Binding-site contacts:
Ligand atom N contacts residue TRP168 of chain 1.A at 3.1 Å.
Ligand atom O contacts residue TRP74 of chain 1.A at 2.5 Å.
Ligand atom OD2 contacts residue ASN166 of chain 1.F at 3.0 Å (h-bond).
Ligand atom OD1 contacts residue TRP74 of chain 1.A at 3.4 Å.
Ligand atom CE1 contacts residue GLY70 of chain 1.A at 3.2 Å.
Ligand atom CB contacts residue ASN78 of chain 1.A at 3.4 Å.
Ligand atom C contacts residue TRP74 of chain 1.A at 3.2 Å (hydrophobic).
Ligand atom OG contacts residue ARG98 of chain 1.A at 2.8 Å (salt-bridge).
Ligand atom OD1 contacts residue TYR186 of chain 1.F at 2.8 Å (h-bond).
Ligand atom O contacts residue TYR160 of chain 1.A at 3.5 Å.
Ligand atom N contacts residue TYR172 of chain 1.A at 3.5 Å (h-bond).
Ligand atom CA contacts residue TRP74 of chain 1.A at 3.3 Å (hydrophobic).
Ligand atom CB contacts residue TRP168 of chain 1.A at 3.5 Å (hydrophobic).
Ligand atom NE2 contacts residue ILE64 of chain 1.A at 3.3 Å.
Ligand atom CE1 contacts residue ALA232 of chain 1.F at 3.3 Å (hydrophobic).
Ligand atom CB contacts residue GLU164 of chain 1.A at 3.2 Å.
Ligand atom CA contacts residue TYR157 of chain 1.A at 3.3 Å (hydrophobic).
Ligand atom CB contacts residue TRP148 of chain 1.A at 3.5 Å (hydrophobic).
Ligand atom CG contacts residue ARG98 of chain 1.A at 3.4 Å.
Ligand atom O contacts residue TYR160 of chain 1.A at 2.8 Å (h-bond).
Ligand atom CG contacts residue TYR100 of chain 1.A at 3.2 Å (hydrophobic).
Ligand atom C contacts residue TYR85 of chain 1.A at 3.3 Å (hydrophobic).
Ligand atom O contacts residue TRP148 of chain 1.A at 3.2 Å.
Ligand atom O contacts residue TYR85 of chain 1.A at 3.0 Å (h-bond).
Ligand atom OE1 contacts residue ARG63 of chain 1.A at 3.1 Å (salt-bridge).
Ligand atom CD2 contacts residue TYR167 of chain 1.F at 3.4 Å (hydrophobic).
Ligand atom CG contacts residue TRP168 of chain 1.A at 3.4 Å (hydrophobic).
Ligand atom O contacts residue TRP74 of chain 1.A at 3.3 Å.
Ligand atom O contacts residue TYR156 of chain 1.A at 2.7 Å (h-bond).
Ligand atom CG contacts residue ASN166 of chain 1.F at 3.3 Å.
Ligand atom CB contacts residue TYR156 of chain 1.A at 3.3 Å (hydrophobic).
Ligand atom N contacts residue TYR157 of chain 1.A at 2.9 Å (h-bond).
Ligand atom CE2 contacts residue TYR167 of chain 1.F at 3.3 Å (hydrophobic).
Ligand atom N contacts residue ASN78 of chain 1.A at 2.7 Å (h-bond).
Ligand atom CE2 contacts residue TYR156 of chain 1.A at 3.5 Å (hydrophobic).
Ligand atom N contacts residue TRP74 of chain 1.A at 3.4 Å.
Ligand atom CB contacts residue TYR100 of chain 1.A at 3.3 Å (hydrophobic).
Ligand atom O contacts residue TRP148 of chain 1.A at 2.7 Å (h-bond).
Ligand atom O contacts residue LYS147 of chain 1.A at 3.0 Å (salt-bridge).
Ligand atom CD2 contacts residue TYR46 of chain 1.A at 3.4 Å (hydrophobic).

Sequence of chain 1.F:
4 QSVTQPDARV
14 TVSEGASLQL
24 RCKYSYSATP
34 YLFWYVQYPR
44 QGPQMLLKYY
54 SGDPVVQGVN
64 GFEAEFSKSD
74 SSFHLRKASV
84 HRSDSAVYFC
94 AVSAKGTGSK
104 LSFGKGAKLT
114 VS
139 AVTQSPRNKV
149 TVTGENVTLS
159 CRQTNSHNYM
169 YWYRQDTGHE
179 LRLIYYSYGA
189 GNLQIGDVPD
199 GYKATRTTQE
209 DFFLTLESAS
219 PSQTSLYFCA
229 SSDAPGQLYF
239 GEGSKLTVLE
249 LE

This protein binds this small molecule.
Small molecule (SMILES): CC(C)C[C@@H](C=O)NC(=O)[C@H](CC(=O)O)NC(=O)[C@H](Cc1ccccc1)NC(=O)[C@@H]1CCCN1C(=O)[C@H](Cc1ccccc1)NC(=O)[C@@H]1CCCN1C(=O)[C@H](CO)NC(=O)[C@H](CC(C)C)NC(=O)[C@@H](N)CCC(N)=O

Sequence of chain 1.A:
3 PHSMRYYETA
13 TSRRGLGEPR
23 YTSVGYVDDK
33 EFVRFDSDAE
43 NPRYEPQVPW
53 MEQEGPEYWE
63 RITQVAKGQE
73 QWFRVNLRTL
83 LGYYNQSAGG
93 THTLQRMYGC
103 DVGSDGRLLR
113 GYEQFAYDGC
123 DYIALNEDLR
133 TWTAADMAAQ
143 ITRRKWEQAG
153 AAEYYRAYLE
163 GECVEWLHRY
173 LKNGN